Sequence of chain 1.B:
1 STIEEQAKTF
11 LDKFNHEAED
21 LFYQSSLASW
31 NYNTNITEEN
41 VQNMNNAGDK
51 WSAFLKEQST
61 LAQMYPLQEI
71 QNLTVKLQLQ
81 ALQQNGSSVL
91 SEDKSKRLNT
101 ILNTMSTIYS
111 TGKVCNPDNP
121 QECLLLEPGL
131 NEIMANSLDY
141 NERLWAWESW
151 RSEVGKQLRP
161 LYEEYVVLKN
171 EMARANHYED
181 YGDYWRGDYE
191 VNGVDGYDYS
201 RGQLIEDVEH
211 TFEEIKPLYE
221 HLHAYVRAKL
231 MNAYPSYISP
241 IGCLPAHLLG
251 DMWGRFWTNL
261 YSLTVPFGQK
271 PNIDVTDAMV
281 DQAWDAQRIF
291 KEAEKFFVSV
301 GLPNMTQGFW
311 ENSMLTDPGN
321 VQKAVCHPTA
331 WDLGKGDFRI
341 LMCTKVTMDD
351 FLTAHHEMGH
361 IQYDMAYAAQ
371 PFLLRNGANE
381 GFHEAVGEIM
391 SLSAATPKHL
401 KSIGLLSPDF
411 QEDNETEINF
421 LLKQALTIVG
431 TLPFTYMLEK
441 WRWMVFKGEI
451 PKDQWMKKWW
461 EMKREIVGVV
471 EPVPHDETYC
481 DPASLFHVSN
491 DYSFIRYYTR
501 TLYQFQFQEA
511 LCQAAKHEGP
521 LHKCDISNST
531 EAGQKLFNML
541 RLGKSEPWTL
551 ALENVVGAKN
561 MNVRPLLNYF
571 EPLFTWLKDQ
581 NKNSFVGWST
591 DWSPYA

This protein binds this small molecule.
Small molecule (SMILES): CC(=O)N[C@@H]1[C@@H](O)[C@H](O)[C@@H](CO)O[C@H]1O

Binding-site contacts:
Ligand atom C1 contacts residue VAL75 of chain 1.B at 4.5 Å (hydrophobic).
Ligand atom C5 contacts residue ASN72 of chain 1.B at 3.9 Å.
Ligand atom C3 contacts residue ASN72 of chain 1.B at 4.1 Å.
Ligand atom O5 contacts residue LYS8 of chain 1.B at 3.7 Å.
Ligand atom N2 contacts residue ASN72 of chain 1.B at 3.1 Å (h-bond).
Ligand atom C2 contacts residue ASN72 of chain 1.B at 2.7 Å.
Ligand atom O6 contacts residue LYS8 of chain 1.B at 4.5 Å.
Ligand atom C1 contacts residue LYS8 of chain 1.B at 4.2 Å.
Ligand atom O6 contacts residue VAL75 of chain 1.B at 4.2 Å.
Ligand atom C4 contacts residue ASN72 of chain 1.B at 4.5 Å.
Ligand atom C7 contacts residue ASN72 of chain 1.B at 3.5 Å.
Ligand atom O5 contacts residue VAL75 of chain 1.B at 4.2 Å.
Ligand atom O5 contacts residue ASN72 of chain 1.B at 2.5 Å (h-bond).
Ligand atom C1 contacts residue ASN72 of chain 1.B at 1.7 Å.
Ligand atom O7 contacts residue ASN72 of chain 1.B at 3.4 Å (h-bond).